The small molecule below binds the protein below.
Small molecule (SMILES): OC[C@H]1O[C@@H](O)[C@H](O)[C@@H](O)[C@@H]1O

Sequence of chain 1.A:
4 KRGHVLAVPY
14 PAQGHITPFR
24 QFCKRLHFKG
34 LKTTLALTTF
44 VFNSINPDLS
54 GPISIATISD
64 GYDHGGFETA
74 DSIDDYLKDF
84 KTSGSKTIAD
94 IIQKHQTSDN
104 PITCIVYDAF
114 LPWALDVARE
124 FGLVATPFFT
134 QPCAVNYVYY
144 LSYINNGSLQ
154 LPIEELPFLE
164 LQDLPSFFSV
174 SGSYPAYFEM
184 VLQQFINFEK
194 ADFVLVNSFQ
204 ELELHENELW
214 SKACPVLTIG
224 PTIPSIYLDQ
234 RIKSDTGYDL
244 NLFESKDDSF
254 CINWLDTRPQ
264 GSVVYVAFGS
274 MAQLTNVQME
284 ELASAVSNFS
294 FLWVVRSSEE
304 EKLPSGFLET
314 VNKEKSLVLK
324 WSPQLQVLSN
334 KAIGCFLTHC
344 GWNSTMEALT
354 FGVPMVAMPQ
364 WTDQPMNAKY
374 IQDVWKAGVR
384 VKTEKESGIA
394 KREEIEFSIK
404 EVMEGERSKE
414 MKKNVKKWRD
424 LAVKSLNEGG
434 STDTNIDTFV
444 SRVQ

Binding-site contacts:
Ligand atom O5 contacts residue TYR177 of chain 1.A at 2.3 Å (h-bond).
Ligand atom C3 contacts residue TYR177 of chain 1.A at 3.7 Å (hydrophobic).
Ligand atom C3 contacts residue ALA275 of chain 1.A at 4.3 Å (hydrophobic).
Ligand atom C2 contacts residue BGC1 of chain 1.C at 4.0 Å.
Ligand atom O3 contacts residue GLN276 of chain 1.A at 2.9 Å (h-bond).
Ligand atom C3 contacts residue TRP364 of chain 1.A at 3.9 Å (hydrophobic).
Ligand atom O2 contacts residue TYR177 of chain 1.A at 2.9 Å (h-bond).
Ligand atom C1 contacts residue TYR177 of chain 1.A at 1.4 Å (hydrophobic).
Ligand atom C1 contacts residue TRP364 of chain 1.A at 4.1 Å (hydrophobic).
Ligand atom C4 contacts residue TRP364 of chain 1.A at 4.1 Å (hydrophobic).
Ligand atom O4 contacts residue GLN363 of chain 1.A at 3.8 Å.
Ligand atom C1 contacts residue BGC1 of chain 1.C at 4.4 Å.
Ligand atom C5 contacts residue TYR177 of chain 1.A at 3.6 Å (hydrophobic).
Ligand atom O4 contacts residue GLN276 of chain 1.A at 3.4 Å (h-bond).
Ligand atom O3 contacts residue MET274 of chain 1.A at 3.5 Å (h-bond).
Ligand atom O6 contacts residue GLN363 of chain 1.A at 4.3 Å.
Ligand atom O4 contacts residue ALA275 of chain 1.A at 3.8 Å.
Ligand atom O4 contacts residue TRP364 of chain 1.A at 3.7 Å.
Ligand atom O3 contacts residue ALA275 of chain 1.A at 3.6 Å.
Ligand atom C5 contacts residue TRP364 of chain 1.A at 3.9 Å (hydrophobic).
Ligand atom O2 contacts residue BGC1 of chain 1.C at 2.8 Å (h-bond).
Ligand atom C3 contacts residue GLN276 of chain 1.A at 3.9 Å.
Ligand atom C2 contacts residue TYR177 of chain 1.A at 2.4 Å (hydrophobic).
Ligand atom O5 contacts residue TRP364 of chain 1.A at 4.2 Å.
Ligand atom C4 contacts residue GLN276 of chain 1.A at 3.7 Å.
Ligand atom C4 contacts residue TYR177 of chain 1.A at 4.1 Å (hydrophobic).
Ligand atom C6 contacts residue GLN363 of chain 1.A at 4.5 Å.
Ligand atom O2 contacts residue TRP364 of chain 1.A at 4.2 Å.